Binding-site contacts:
Ligand atom C6 contacts residue LEU38 of chain 1.H at 3.6 Å (hydrophobic).
Ligand atom C6 contacts residue GLN46 of chain 1.H at 3.8 Å.
Ligand atom O2 contacts residue HIS50 of chain 1.H at 3.9 Å.
Ligand atom O4 contacts residue TYR39 of chain 1.H at 2.6 Å (h-bond).
Ligand atom C2 contacts residue TYR39 of chain 1.H at 3.9 Å (hydrophobic).
Ligand atom O5 contacts residue GLN46 of chain 1.H at 3.5 Å (h-bond).
Ligand atom O4 contacts residue GLY44 of chain 1.H at 3.2 Å.
Ligand atom C1 contacts residue GLN31 of chain 1.H at 3.9 Å.
Ligand atom C1 contacts residue TYR39 of chain 1.H at 3.9 Å (hydrophobic).
Ligand atom C2 contacts residue GLN31 of chain 1.H at 3.7 Å.
Ligand atom O5 contacts residue ASN35 of chain 1.H at 3.0 Å (h-bond).
Ligand atom O2 contacts residue ASN35 of chain 1.H at 2.9 Å (h-bond).
Ligand atom O3 contacts residue TYR39 of chain 1.H at 3.5 Å (h-bond).
Ligand atom O3 contacts residue GLN31 of chain 1.H at 2.9 Å (h-bond).
Ligand atom O6 contacts residue TYR39 of chain 1.H at 3.8 Å.
Ligand atom C3 contacts residue GLN31 of chain 1.H at 3.3 Å.
Ligand atom O6 contacts residue TYR43 of chain 1.H at 3.9 Å.
Ligand atom O4 contacts residue TRP45 of chain 1.H at 3.2 Å (h-bond).
Ligand atom C6 contacts residue GLY44 of chain 1.H at 4.0 Å.
Ligand atom C2 contacts residue ASP33 of chain 1.H at 3.2 Å.
Ligand atom C6 contacts residue VAL37 of chain 1.H at 3.5 Å (hydrophobic).
Ligand atom C6 contacts residue ASN35 of chain 1.H at 3.9 Å.
Ligand atom C5 contacts residue ASP33 of chain 1.H at 3.9 Å.
Ligand atom O2 contacts residue ASP33 of chain 1.H at 2.5 Å (salt-bridge).
Ligand atom O4 contacts residue ASP33 of chain 1.H at 3.7 Å.
Ligand atom C1 contacts residue ASN35 of chain 1.H at 3.6 Å.
Ligand atom C5 contacts residue ASN35 of chain 1.H at 3.9 Å.
Ligand atom C2 contacts residue HIS50 of chain 1.H at 4.0 Å.
Ligand atom C4 contacts residue TYR39 of chain 1.H at 3.4 Å (hydrophobic).
Ligand atom C3 contacts residue GLN46 of chain 1.H at 4.0 Å.
Ligand atom O6 contacts residue HIS50 of chain 1.H at 3.4 Å.
Ligand atom O4 contacts residue TYR43 of chain 1.H at 2.7 Å (h-bond).
Ligand atom O3 contacts residue ASP33 of chain 1.H at 3.9 Å.
Ligand atom C6 contacts residue TYR43 of chain 1.H at 4.1 Å (hydrophobic).
Ligand atom O2 contacts residue GLN31 of chain 1.H at 3.2 Å (h-bond).
Ligand atom C2 contacts residue ASN35 of chain 1.H at 3.9 Å.
Ligand atom C4 contacts residue TYR43 of chain 1.H at 3.3 Å (hydrophobic).
Ligand atom O6 contacts residue GLN46 of chain 1.H at 3.4 Å.
Ligand atom C5 contacts residue VAL37 of chain 1.H at 3.8 Å (hydrophobic).
Ligand atom C6 contacts residue TRP45 of chain 1.H at 3.9 Å (hydrophobic).

This protein binds this small molecule.
Small molecule (SMILES): OC[C@H]1O[C@H](OC[C@H]2O[C@H](O)[C@@H](O)[C@@H](O[C@H]3O[C@H](CO)[C@@H](O)[C@H](O)[C@@H]3O)[C@@H]2O)[C@@H](O)[C@@H](O)[C@@H]1O

Sequence of chain 1.H:
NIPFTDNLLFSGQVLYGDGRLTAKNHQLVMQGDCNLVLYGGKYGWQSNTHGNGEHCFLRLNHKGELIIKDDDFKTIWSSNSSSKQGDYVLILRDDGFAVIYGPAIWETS